Binding-site contacts:
Ligand atom C5 contacts residue PHE116 of chain 1.A at 3.9 Å (hydrophobic).
Ligand atom C2 contacts residue ASN110 of chain 1.A at 3.6 Å.
Ligand atom C10 contacts residue VAL59 of chain 1.A at 4.0 Å (hydrophobic).
Ligand atom C7 contacts residue PHE116 of chain 1.A at 4.3 Å (hydrophobic).
Ligand atom O1 contacts residue ASN110 of chain 1.A at 2.8 Å (h-bond).
Ligand atom C3 contacts residue TYR109 of chain 1.A at 4.0 Å (hydrophobic).
Ligand atom C2 contacts residue VAL59 of chain 1.A at 4.2 Å (hydrophobic).
Ligand atom C10 contacts residue PHE116 of chain 1.A at 3.8 Å (hydrophobic).
Ligand atom C1 contacts residue PHE55 of chain 1.A at 4.1 Å (hydrophobic).
Ligand atom C1 contacts residue PHE116 of chain 1.A at 4.5 Å (hydrophobic).
Ligand atom C5 contacts residue VAL59 of chain 1.A at 4.3 Å (hydrophobic).
Ligand atom O1 contacts residue CYS106 of chain 1.A at 4.0 Å.
Ligand atom C10 contacts residue ILE54 of chain 1.A at 4.5 Å (hydrophobic).
Ligand atom C8 contacts residue ILE54 of chain 1.A at 4.0 Å (hydrophobic).
Ligand atom C9 contacts residue ILE54 of chain 1.A at 3.4 Å (hydrophobic).
Ligand atom C4 contacts residue VAL64 of chain 1.A at 4.4 Å (hydrophobic).
Ligand atom C6 contacts residue PHE116 of chain 1.A at 4.2 Å (hydrophobic).
Ligand atom N1 contacts residue PHE116 of chain 1.A at 3.9 Å.
Ligand atom C1 contacts residue VAL59 of chain 1.A at 4.0 Å (hydrophobic).
Ligand atom C2 contacts residue PHE116 of chain 1.A at 4.1 Å (hydrophobic).
Ligand atom N1 contacts residue VAL59 of chain 1.A at 3.8 Å.
Ligand atom C3 contacts residue ASN110 of chain 1.A at 3.5 Å.
Ligand atom C8 contacts residue PHE116 of chain 1.A at 4.1 Å (hydrophobic).
Ligand atom C3 contacts residue PHE116 of chain 1.A at 4.1 Å (hydrophobic).
Ligand atom O1 contacts residue TYR109 of chain 1.A at 4.3 Å.
Ligand atom C9 contacts residue PHE116 of chain 1.A at 3.9 Å (hydrophobic).
Ligand atom O1 contacts residue VAL59 of chain 1.A at 4.5 Å.
Ligand atom C1 contacts residue ILE54 of chain 1.A at 3.7 Å (hydrophobic).
Ligand atom C4 contacts residue VAL59 of chain 1.A at 4.0 Å (hydrophobic).

Sequence of chain 1.A:
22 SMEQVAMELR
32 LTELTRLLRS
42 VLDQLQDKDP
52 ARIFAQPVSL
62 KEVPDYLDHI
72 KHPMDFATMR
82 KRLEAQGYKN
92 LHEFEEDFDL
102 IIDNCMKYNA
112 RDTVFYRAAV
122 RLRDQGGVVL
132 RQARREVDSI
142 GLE

The small molecule below binds the protein below.
Small molecule (SMILES): CN1C(=O)CCc2cc(N)ccc21